Binding-site contacts:
Ligand atom C04 contacts residue TRP407 of chain 1.D at 3.4 Å (hydrophobic).
Ligand atom C12 contacts residue HIS421 of chain 1.C at 3.7 Å.
Ligand atom C04 contacts residue PHE420 of chain 1.C at 3.9 Å (hydrophobic).
Ligand atom C02 contacts residue ALA406 of chain 1.D at 3.5 Å (hydrophobic).
Ligand atom N01 contacts residue TRP407 of chain 1.D at 3.5 Å.
Ligand atom C27 contacts residue ASP329 of chain 1.D at 3.8 Å.
Ligand atom C22 contacts residue HIS421 of chain 1.C at 3.4 Å.
Ligand atom N02 contacts residue ALA406 of chain 1.D at 2.5 Å (h-bond).
Ligand atom C06 contacts residue VAL64 of chain 1.D at 3.7 Å (hydrophobic).
Ligand atom C02 contacts residue TRP407 of chain 1.D at 3.4 Å (hydrophobic).
Ligand atom C03 contacts residue TRP407 of chain 1.D at 3.6 Å (hydrophobic).
Ligand atom C22 contacts residue ASP329 of chain 1.D at 3.9 Å.
Ligand atom C07 contacts residue TRP34 of chain 1.C at 3.9 Å (hydrophobic).
Ligand atom O13 contacts residue HIS421 of chain 1.C at 2.9 Å.
Ligand atom O13 contacts residue TRP34 of chain 1.C at 3.6 Å.
Ligand atom C27 contacts residue HIS331 of chain 1.D at 4.0 Å.
Ligand atom N02 contacts residue TRP407 of chain 1.D at 3.6 Å.
Ligand atom C08 contacts residue HIS421 of chain 1.C at 3.7 Å.
Ligand atom C04 contacts residue TRP405 of chain 1.C at 3.9 Å (hydrophobic).
Ligand atom N28 contacts residue ASP329 of chain 1.D at 3.4 Å.
Ligand atom N28 contacts residue PRO330 of chain 1.D at 3.7 Å.
Ligand atom C10 contacts residue TRP407 of chain 1.D at 3.5 Å (hydrophobic).
Ligand atom C03 contacts residue ALA406 of chain 1.D at 3.6 Å (hydrophobic).
Ligand atom N28 contacts residue HIS331 of chain 1.D at 3.2 Å (h-bond).
Ligand atom C05 contacts residue TRP407 of chain 1.D at 3.6 Å (hydrophobic).
Ligand atom C11 contacts residue PHE420 of chain 1.C at 3.7 Å (hydrophobic).
Ligand atom N01 contacts residue PHE420 of chain 1.C at 3.7 Å.
Ligand atom C02 contacts residue PHE420 of chain 1.C at 3.6 Å (hydrophobic).
Ligand atom C21 contacts residue TRP34 of chain 1.C at 3.7 Å (hydrophobic).
Ligand atom C23 contacts residue ASP329 of chain 1.D at 4.0 Å.
Ligand atom C21 contacts residue HIS421 of chain 1.C at 3.6 Å.
Ligand atom C03 contacts residue TRP405 of chain 1.C at 3.7 Å (hydrophobic).
Ligand atom C11 contacts residue SER62 of chain 1.D at 3.5 Å.
Ligand atom N02 contacts residue PHE420 of chain 1.C at 3.7 Å.
Ligand atom C10 contacts residue PHE420 of chain 1.C at 3.9 Å (hydrophobic).
Ligand atom C07 contacts residue VAL64 of chain 1.D at 3.4 Å (hydrophobic).
Ligand atom C26 contacts residue TRP34 of chain 1.C at 3.9 Å (hydrophobic).
Ligand atom C31 contacts residue ALA226 of chain 1.D at 3.6 Å (hydrophobic).
Ligand atom C11 contacts residue TRP407 of chain 1.D at 3.8 Å (hydrophobic).
Ligand atom C11 contacts residue TRP405 of chain 1.C at 3.5 Å (hydrophobic).

Sequence of chain 1.C:
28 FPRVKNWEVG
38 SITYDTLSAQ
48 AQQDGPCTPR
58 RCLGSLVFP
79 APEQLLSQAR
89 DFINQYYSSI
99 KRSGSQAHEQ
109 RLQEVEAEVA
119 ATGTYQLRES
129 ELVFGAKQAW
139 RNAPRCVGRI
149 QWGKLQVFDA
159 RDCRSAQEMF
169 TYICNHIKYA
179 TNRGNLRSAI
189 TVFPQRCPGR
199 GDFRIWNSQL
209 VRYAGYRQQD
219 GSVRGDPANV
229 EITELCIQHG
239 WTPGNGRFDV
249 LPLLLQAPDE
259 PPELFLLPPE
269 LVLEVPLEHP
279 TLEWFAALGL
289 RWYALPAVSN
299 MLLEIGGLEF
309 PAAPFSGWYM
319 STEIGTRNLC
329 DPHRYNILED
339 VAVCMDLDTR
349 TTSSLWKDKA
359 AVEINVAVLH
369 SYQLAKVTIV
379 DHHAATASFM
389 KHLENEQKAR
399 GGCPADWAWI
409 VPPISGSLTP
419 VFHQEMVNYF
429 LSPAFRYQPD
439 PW

Sequence of chain 1.D:
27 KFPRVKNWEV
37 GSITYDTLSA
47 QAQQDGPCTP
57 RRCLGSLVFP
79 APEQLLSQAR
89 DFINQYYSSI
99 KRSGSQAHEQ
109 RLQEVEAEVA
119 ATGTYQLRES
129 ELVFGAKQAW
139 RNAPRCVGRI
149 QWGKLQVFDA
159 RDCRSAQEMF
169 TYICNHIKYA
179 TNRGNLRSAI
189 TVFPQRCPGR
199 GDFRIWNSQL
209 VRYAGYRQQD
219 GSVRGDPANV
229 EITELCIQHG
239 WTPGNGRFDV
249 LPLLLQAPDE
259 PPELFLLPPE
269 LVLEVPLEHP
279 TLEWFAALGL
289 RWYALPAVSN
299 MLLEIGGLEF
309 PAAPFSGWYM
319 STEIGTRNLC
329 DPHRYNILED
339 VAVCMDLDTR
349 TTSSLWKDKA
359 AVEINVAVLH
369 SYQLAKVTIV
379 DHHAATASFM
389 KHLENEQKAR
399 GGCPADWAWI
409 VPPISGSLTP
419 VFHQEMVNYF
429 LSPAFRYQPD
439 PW

This small molecule binds to this protein.
Small molecule (SMILES): CN[C@H](C)Cc1cc(C#N)cc(OCc2ccc3c(C)cc(N)nc3c2)c1